Sequence of chain 1.M:
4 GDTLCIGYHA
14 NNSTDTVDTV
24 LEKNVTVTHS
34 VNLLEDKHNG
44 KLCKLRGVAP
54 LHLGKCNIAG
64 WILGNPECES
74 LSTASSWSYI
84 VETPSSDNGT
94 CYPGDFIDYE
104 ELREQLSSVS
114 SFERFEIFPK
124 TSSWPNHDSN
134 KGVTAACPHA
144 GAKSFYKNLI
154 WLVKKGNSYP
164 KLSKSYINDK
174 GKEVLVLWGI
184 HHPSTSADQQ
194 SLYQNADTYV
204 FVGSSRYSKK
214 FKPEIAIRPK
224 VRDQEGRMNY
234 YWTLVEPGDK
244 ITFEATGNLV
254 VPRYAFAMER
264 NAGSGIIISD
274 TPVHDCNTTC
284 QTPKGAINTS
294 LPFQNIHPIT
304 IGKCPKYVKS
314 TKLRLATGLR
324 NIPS

Binding-site contacts:
Ligand atom C4 contacts residue ASN280 of chain 1.M at 4.4 Å.
Ligand atom O5 contacts residue GLY50 of chain 1.M at 4.5 Å.
Ligand atom C3 contacts residue ASN280 of chain 1.M at 3.9 Å.
Ligand atom C1 contacts residue ASN280 of chain 1.M at 1.5 Å.
Ligand atom O5 contacts residue ASN280 of chain 1.M at 2.4 Å (h-bond).
Ligand atom N2 contacts residue ASN280 of chain 1.M at 2.9 Å (h-bond).
Ligand atom C5 contacts residue ASN280 of chain 1.M at 3.8 Å.
Ligand atom C2 contacts residue ASN280 of chain 1.M at 2.5 Å.
Ligand atom O7 contacts residue ASN280 of chain 1.M at 4.0 Å.
Ligand atom C8 contacts residue CYS279 of chain 1.M at 3.8 Å (hydrophobic).
Ligand atom C8 contacts residue ASP278 of chain 1.M at 3.6 Å.
Ligand atom C1 contacts residue GLY50 of chain 1.M at 4.5 Å.
Ligand atom C8 contacts residue ASN280 of chain 1.M at 3.7 Å.
Ligand atom C7 contacts residue ASN280 of chain 1.M at 3.4 Å.

This protein binds this small molecule.
Small molecule (SMILES): CC(=O)N[C@@H]1[C@@H](O)[C@H](O)[C@@H](CO)O[C@H]1O